This protein binds this small molecule.
Small molecule (SMILES): CO[P](=O)(O)O[C@H]1[C@@H](O)[C@H](n2ccc(=O)[nH]c2=O)O[C@@H]1COP(=O)(O)O

Sequence of chain 2.E:
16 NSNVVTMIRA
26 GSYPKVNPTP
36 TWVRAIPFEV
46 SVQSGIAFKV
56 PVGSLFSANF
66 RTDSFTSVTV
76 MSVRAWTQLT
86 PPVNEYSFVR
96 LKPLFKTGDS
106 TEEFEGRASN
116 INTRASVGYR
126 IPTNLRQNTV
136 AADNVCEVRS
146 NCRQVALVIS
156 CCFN

Binding-site contacts:
Ligand atom O4 contacts residue THR21 of chain 2.E at 4.1 Å.
Ligand atom OP1 contacts residue ARG131 of chain 2.F at 3.3 Å (salt-bridge).
Ligand atom O3' contacts residue ARG125 of chain 2.F at 4.1 Å.
Ligand atom P contacts residue ARG125 of chain 2.F at 3.9 Å.
Ligand atom P contacts residue ARG131 of chain 2.F at 3.5 Å.
Ligand atom C6 contacts residue ARG125 of chain 2.F at 3.5 Å.
Ligand atom OP3 contacts residue ARG125 of chain 2.F at 2.7 Å.
Ligand atom OP3 contacts residue SER77 of chain 2.F at 4.2 Å.
Ligand atom C2 contacts residue ASN16 of chain 2.E at 3.1 Å.
Ligand atom P contacts residue ILE23 of chain 2.E at 4.2 Å.
Ligand atom C5 contacts residue ARG125 of chain 2.F at 3.5 Å.
Ligand atom N1 contacts residue ARG125 of chain 2.F at 3.7 Å.
Ligand atom O4 contacts residue ARG125 of chain 2.F at 3.9 Å.
Ligand atom OP2 contacts residue SER77 of chain 2.F at 3.8 Å.
Ligand atom C3' contacts residue ARG125 of chain 2.F at 3.3 Å.
Ligand atom OP1 contacts residue ARG125 of chain 2.F at 2.9 Å (salt-bridge).
Ligand atom OP3 contacts residue ILE23 of chain 2.E at 4.3 Å.
Ligand atom O5' contacts residue ARG131 of chain 2.F at 2.8 Å (salt-bridge).
Ligand atom C4 contacts residue ASN16 of chain 2.E at 4.1 Å.
Ligand atom O5' contacts residue ARG125 of chain 2.F at 3.2 Å (salt-bridge).
Ligand atom OP2 contacts residue ILE23 of chain 2.E at 4.2 Å.
Ligand atom C5' contacts residue ARG131 of chain 2.F at 3.6 Å.
Ligand atom C5' contacts residue ARG125 of chain 2.F at 4.2 Å.
Ligand atom N3 contacts residue ARG125 of chain 2.F at 3.6 Å.
Ligand atom OP1 contacts residue ILE23 of chain 2.E at 3.7 Å.
Ligand atom OP2 contacts residue ARG131 of chain 2.F at 3.7 Å.
Ligand atom N3 contacts residue ASN16 of chain 2.E at 2.9 Å (h-bond).
Ligand atom O4 contacts residue ASN16 of chain 2.E at 4.4 Å.
Ligand atom N1 contacts residue ASN16 of chain 2.E at 4.4 Å.
Ligand atom C4 contacts residue ARG125 of chain 2.F at 3.6 Å.
Ligand atom C2' contacts residue ARG125 of chain 2.F at 3.6 Å.
Ligand atom OP2 contacts residue MET76 of chain 2.F at 4.4 Å.
Ligand atom O4 contacts residue SER17 of chain 2.E at 3.2 Å.
Ligand atom N3 contacts residue SER17 of chain 2.E at 4.3 Å.
Ligand atom C2 contacts residue ARG125 of chain 2.F at 3.7 Å.
Ligand atom O2 contacts residue ARG125 of chain 2.F at 3.9 Å.
Ligand atom C1' contacts residue ARG125 of chain 2.F at 4.2 Å.
Ligand atom O2 contacts residue ASN16 of chain 2.E at 2.6 Å (h-bond).
Ligand atom C4' contacts residue ARG125 of chain 2.F at 4.3 Å.
Ligand atom C4 contacts residue SER17 of chain 2.E at 4.1 Å.

Sequence of chain 2.F:
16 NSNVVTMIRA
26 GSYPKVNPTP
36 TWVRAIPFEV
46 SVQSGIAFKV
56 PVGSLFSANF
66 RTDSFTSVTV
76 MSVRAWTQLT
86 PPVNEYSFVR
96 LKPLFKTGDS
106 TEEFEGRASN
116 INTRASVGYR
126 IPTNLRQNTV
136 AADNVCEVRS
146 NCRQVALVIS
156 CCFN